Binding-site contacts:
Ligand atom N contacts residue LYS512 of chain 1.A at 3.4 Å (salt-bridge).
Ligand atom O1 contacts residue SER490 of chain 1.A at 2.7 Å (h-bond).
Ligand atom C6 contacts residue LYS512 of chain 1.A at 3.8 Å.
Ligand atom C9 contacts residue LEU511 of chain 1.A at 3.7 Å (hydrophobic).
Ligand atom C4 contacts residue PRO513 of chain 1.A at 3.6 Å (hydrophobic).
Ligand atom C31 contacts residue ASN510 of chain 1.A at 3.1 Å.
Ligand atom C3 contacts residue PRO513 of chain 1.A at 3.6 Å (hydrophobic).
Ligand atom C22 contacts residue ASP518 of chain 1.A at 3.4 Å.
Ligand atom C31 contacts residue LYS512 of chain 1.A at 3.5 Å.
Ligand atom C19 contacts residue LEU511 of chain 1.A at 3.6 Å (hydrophobic).
Ligand atom O6 contacts residue LEU511 of chain 1.A at 3.4 Å.
Ligand atom F contacts residue SER488 of chain 1.A at 3.0 Å.
Ligand atom C33 contacts residue PRO513 of chain 1.A at 3.7 Å (hydrophobic).
Ligand atom O1 contacts residue ASP489 of chain 1.A at 3.0 Å (salt-bridge).
Ligand atom O6 contacts residue LYS512 of chain 1.A at 3.6 Å.
Ligand atom C30 contacts residue ASP530 of chain 1.A at 3.5 Å.
Ligand atom N contacts residue ASN510 of chain 1.A at 3.5 Å (h-bond).
Ligand atom C33 contacts residue SER490 of chain 1.A at 3.3 Å.
Ligand atom C22 contacts residue PRO513 of chain 1.A at 3.7 Å (hydrophobic).
Ligand atom F1 contacts residue ARG486 of chain 1.A at 2.8 Å.
Ligand atom C32 contacts residue PRO513 of chain 1.A at 3.8 Å (hydrophobic).
Ligand atom C1 contacts residue PRO513 of chain 1.A at 3.6 Å (hydrophobic).
Ligand atom C9 contacts residue ASN510 of chain 1.A at 3.5 Å.
Ligand atom O contacts residue ASP489 of chain 1.A at 2.6 Å (salt-bridge).
Ligand atom F contacts residue ARG486 of chain 1.A at 3.4 Å.
Ligand atom C21 contacts residue PHE514 of chain 1.A at 3.5 Å (hydrophobic).
Ligand atom O3 contacts residue LYS512 of chain 1.A at 3.4 Å (salt-bridge).
Ligand atom O contacts residue ARG486 of chain 1.A at 2.8 Å (salt-bridge).
Ligand atom C21 contacts residue LYS512 of chain 1.A at 3.2 Å.
Ligand atom C contacts residue ARG486 of chain 1.A at 3.6 Å.
Ligand atom O5 contacts residue LEU511 of chain 1.A at 3.6 Å.
Ligand atom C20 contacts residue LYS512 of chain 1.A at 3.8 Å.
Ligand atom F contacts residue THR496 of chain 1.A at 3.2 Å.
Ligand atom C22 contacts residue PHE514 of chain 1.A at 3.6 Å (hydrophobic).
Ligand atom F contacts residue PRO513 of chain 1.A at 3.4 Å.
Ligand atom C31 contacts residue LEU511 of chain 1.A at 3.7 Å (hydrophobic).
Ligand atom C23 contacts residue LYS512 of chain 1.A at 3.6 Å.
Ligand atom C29 contacts residue ARG527 of chain 1.A at 3.6 Å.
Ligand atom C5 contacts residue LYS512 of chain 1.A at 3.6 Å.
Ligand atom O1 contacts residue SER488 of chain 1.A at 3.4 Å.

A small-molecule ligand and the protein it binds are described below.
Small molecule (SMILES): CN(C)C(=O)CCN(C(=O)[C@@H]1CCCN1C(=O)[C@@H](NC(=O)c1cc2cc(C(F)(F)P(=O)(O)O)ccc2s1)C(C)(C)C)c1ccc2occc2c1

Sequence of chain 1.A:
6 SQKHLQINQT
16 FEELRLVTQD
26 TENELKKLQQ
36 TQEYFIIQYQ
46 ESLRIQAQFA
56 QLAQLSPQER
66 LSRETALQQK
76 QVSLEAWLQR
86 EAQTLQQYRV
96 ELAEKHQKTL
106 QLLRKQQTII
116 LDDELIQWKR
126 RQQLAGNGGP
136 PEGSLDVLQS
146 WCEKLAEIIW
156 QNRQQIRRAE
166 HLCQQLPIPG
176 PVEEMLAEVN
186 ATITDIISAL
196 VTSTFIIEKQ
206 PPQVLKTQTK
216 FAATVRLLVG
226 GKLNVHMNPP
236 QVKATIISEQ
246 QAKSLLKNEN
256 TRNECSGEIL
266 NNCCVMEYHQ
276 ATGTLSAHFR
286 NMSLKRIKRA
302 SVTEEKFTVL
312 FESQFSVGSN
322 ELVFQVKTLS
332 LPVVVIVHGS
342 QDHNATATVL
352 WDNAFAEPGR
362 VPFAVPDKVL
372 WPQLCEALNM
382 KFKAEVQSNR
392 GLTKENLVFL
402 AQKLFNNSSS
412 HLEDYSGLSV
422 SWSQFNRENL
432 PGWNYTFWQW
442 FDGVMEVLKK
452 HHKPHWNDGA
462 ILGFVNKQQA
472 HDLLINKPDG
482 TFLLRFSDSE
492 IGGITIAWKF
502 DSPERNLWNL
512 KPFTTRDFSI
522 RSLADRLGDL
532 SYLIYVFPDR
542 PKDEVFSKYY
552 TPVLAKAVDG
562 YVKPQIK